Binding-site contacts:
Ligand atom O3A contacts residue HIS16 of chain 1.A at 3.0 Å (h-bond).
Ligand atom C4' contacts residue HIS16 of chain 1.A at 3.2 Å.
Ligand atom C1' contacts residue HIS16 of chain 1.A at 3.6 Å.
Ligand atom C6 contacts residue ALA167 of chain 1.A at 3.7 Å (hydrophobic).
Ligand atom N1 contacts residue LEU168 of chain 1.A at 3.7 Å.
Ligand atom O1B contacts residue GLY17 of chain 1.A at 3.3 Å (h-bond).
Ligand atom PA contacts residue THR20 of chain 1.A at 3.3 Å.
Ligand atom C8 contacts residue HIS16 of chain 1.A at 3.2 Å.
Ligand atom O1A contacts residue THR19 of chain 1.A at 3.5 Å.
Ligand atom N2 contacts residue LEU168 of chain 1.A at 3.8 Å.
Ligand atom C5 contacts residue LYS129 of chain 1.A at 3.7 Å.
Ligand atom N7 contacts residue ASN128 of chain 1.A at 3.4 Å (h-bond).
Ligand atom O2B contacts residue THR19 of chain 1.A at 3.3 Å (h-bond).
Ligand atom O1B contacts residue HIS16 of chain 1.A at 3.3 Å.
Ligand atom N1 contacts residue LYS129 of chain 1.A at 3.5 Å.
Ligand atom O6 contacts residue SER166 of chain 1.A at 3.1 Å (h-bond).
Ligand atom C6 contacts residue LYS129 of chain 1.A at 3.4 Å.
Ligand atom N7 contacts residue ALA167 of chain 1.A at 3.1 Å.
Ligand atom N9 contacts residue HIS16 of chain 1.A at 3.7 Å.
Ligand atom O4' contacts residue HIS16 of chain 1.A at 2.6 Å (h-bond).
Ligand atom O6 contacts residue ALA167 of chain 1.A at 2.6 Å (h-bond).
Ligand atom C5' contacts residue HIS16 of chain 1.A at 3.0 Å.
Ligand atom O1B contacts residue THR19 of chain 1.A at 3.8 Å.
Ligand atom N9 contacts residue LYS129 of chain 1.A at 3.6 Å.
Ligand atom C5' contacts residue THR20 of chain 1.A at 3.6 Å.
Ligand atom C8 contacts residue LYS129 of chain 1.A at 3.8 Å.
Ligand atom C2 contacts residue LEU168 of chain 1.A at 3.6 Å (hydrophobic).
Ligand atom O1B contacts residue LYS18 of chain 1.A at 2.6 Å (salt-bridge).
Ligand atom O1G contacts residue HIS13 of chain 1.A at 3.3 Å (h-bond).
Ligand atom O1B contacts residue ASP15 of chain 1.A at 3.4 Å (salt-bridge).
Ligand atom PB contacts residue THR20 of chain 1.A at 3.7 Å.
Ligand atom C1' contacts residue LYS129 of chain 1.A at 3.7 Å.
Ligand atom O1A contacts residue THR20 of chain 1.A at 2.6 Å.
Ligand atom O3A contacts residue THR20 of chain 1.A at 3.0 Å.
Ligand atom O6 contacts residue LYS129 of chain 1.A at 3.4 Å.
Ligand atom O6 contacts residue LEU168 of chain 1.A at 3.4 Å (h-bond).
Ligand atom PB contacts residue HIS16 of chain 1.A at 3.7 Å.
Ligand atom O2B contacts residue THR20 of chain 1.A at 3.7 Å.
Ligand atom N3 contacts residue LYS129 of chain 1.A at 3.6 Å.
Ligand atom C4 contacts residue LYS129 of chain 1.A at 3.6 Å.

A small-molecule ligand and the protein it binds are described below.
Small molecule (SMILES): Nc1nc2c(ncn2[C@@H]2O[C@H](CO[P](=O)(O)O[P](=O)(O)CP(=O)(O)O)[C@@H](O)[C@H]2O)c(=O)[nH]1

Sequence of chain 1.A:
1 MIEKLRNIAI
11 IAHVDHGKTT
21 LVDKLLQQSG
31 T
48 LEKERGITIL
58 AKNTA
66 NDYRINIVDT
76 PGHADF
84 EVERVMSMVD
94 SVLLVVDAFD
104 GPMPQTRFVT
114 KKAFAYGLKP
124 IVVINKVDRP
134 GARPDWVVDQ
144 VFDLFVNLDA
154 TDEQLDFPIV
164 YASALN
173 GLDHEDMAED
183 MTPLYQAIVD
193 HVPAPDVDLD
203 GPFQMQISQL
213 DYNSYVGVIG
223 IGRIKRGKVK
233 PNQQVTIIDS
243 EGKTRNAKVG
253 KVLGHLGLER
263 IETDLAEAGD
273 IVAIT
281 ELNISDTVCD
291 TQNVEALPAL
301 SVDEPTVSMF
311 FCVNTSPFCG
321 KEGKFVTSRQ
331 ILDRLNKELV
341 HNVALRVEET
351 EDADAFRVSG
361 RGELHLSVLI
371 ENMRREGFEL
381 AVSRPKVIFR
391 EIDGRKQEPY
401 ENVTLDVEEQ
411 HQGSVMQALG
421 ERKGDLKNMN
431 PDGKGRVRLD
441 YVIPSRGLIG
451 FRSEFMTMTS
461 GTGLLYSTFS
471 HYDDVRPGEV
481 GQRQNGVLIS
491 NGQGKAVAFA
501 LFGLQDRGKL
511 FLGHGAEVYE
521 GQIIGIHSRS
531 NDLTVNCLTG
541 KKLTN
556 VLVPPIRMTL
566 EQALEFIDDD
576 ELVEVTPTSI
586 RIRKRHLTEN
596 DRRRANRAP